A small-molecule ligand and the protein it binds are described below.
Small molecule (SMILES): O=C1/C(=C/c2c[nH]c3ccccc23)Oc2c1ccc(O)c2CN1CCCCCC1

Sequence of chain 1.A:
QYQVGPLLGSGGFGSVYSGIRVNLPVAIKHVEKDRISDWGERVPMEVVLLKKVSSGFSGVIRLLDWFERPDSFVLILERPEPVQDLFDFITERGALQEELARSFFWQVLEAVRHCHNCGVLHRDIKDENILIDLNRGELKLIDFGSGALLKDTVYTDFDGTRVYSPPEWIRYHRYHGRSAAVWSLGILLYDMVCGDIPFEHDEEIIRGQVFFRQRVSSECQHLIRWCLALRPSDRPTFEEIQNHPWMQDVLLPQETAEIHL

Binding-site contacts:
Ligand atom C1 contacts residue ASP101 of chain 1.A at 3.3 Å.
Ligand atom C27 contacts residue LEU147 of chain 1.A at 3.7 Å (hydrophobic).
Ligand atom C19 contacts residue ALA38 of chain 1.A at 4.0 Å (hydrophobic).
Ligand atom C19 contacts residue LEU93 of chain 1.A at 4.0 Å (hydrophobic).
Ligand atom C25 contacts residue LEU17 of chain 1.A at 3.8 Å (hydrophobic).
Ligand atom C12 contacts residue LYS40 of chain 1.A at 3.7 Å.
Ligand atom N22 contacts residue GLU94 of chain 1.A at 2.8 Å (salt-bridge).
Ligand atom C21 contacts residue GLU94 of chain 1.A at 4.0 Å.
Ligand atom C6 contacts residue GLU144 of chain 1.A at 3.7 Å.
Ligand atom O28 contacts residue LYS40 of chain 1.A at 2.5 Å (salt-bridge).
Ligand atom C5 contacts residue ILE158 of chain 1.A at 3.8 Å (hydrophobic).
Ligand atom C21 contacts residue ALA38 of chain 1.A at 3.6 Å (hydrophobic).
Ligand atom C18 contacts residue LEU93 of chain 1.A at 3.5 Å (hydrophobic).
Ligand atom C23 contacts residue LEU93 of chain 1.A at 3.7 Å (hydrophobic).
Ligand atom O29 contacts residue PHE22 of chain 1.A at 3.5 Å.
Ligand atom C14 contacts residue PHE22 of chain 1.A at 3.5 Å (hydrophobic).
Ligand atom C5 contacts residue GLU144 of chain 1.A at 3.7 Å.
Ligand atom C18 contacts residue ILE158 of chain 1.A at 4.0 Å (hydrophobic).
Ligand atom N22 contacts residue LEU147 of chain 1.A at 4.0 Å.
Ligand atom N22 contacts residue ILE77 of chain 1.A at 4.0 Å.
Ligand atom C9 contacts residue VAL25 of chain 1.A at 3.9 Å (hydrophobic).
Ligand atom O15 contacts residue VAL25 of chain 1.A at 3.9 Å.
Ligand atom C26 contacts residue LEU17 of chain 1.A at 3.7 Å (hydrophobic).
Ligand atom C17 contacts residue LYS40 of chain 1.A at 3.5 Å.
Ligand atom C13 contacts residue PHE22 of chain 1.A at 2.8 Å (hydrophobic).
Ligand atom C23 contacts residue ILE77 of chain 1.A at 3.6 Å (hydrophobic).
Ligand atom C21 contacts residue LEU147 of chain 1.A at 3.6 Å (hydrophobic).
Ligand atom C7 contacts residue GLU144 of chain 1.A at 3.8 Å.
Ligand atom C11 contacts residue LYS40 of chain 1.A at 3.9 Å.
Ligand atom C12 contacts residue PHE22 of chain 1.A at 3.6 Å (hydrophobic).
Ligand atom C10 contacts residue VAL25 of chain 1.A at 3.7 Å (hydrophobic).
Ligand atom C17 contacts residue ASP159 of chain 1.A at 4.0 Å.
Ligand atom C2 contacts residue ASP101 of chain 1.A at 4.0 Å.
Ligand atom C23 contacts residue GLU94 of chain 1.A at 3.4 Å.
Ligand atom C23 contacts residue ALA38 of chain 1.A at 3.8 Å (hydrophobic).
Ligand atom O15 contacts residue ILE158 of chain 1.A at 3.9 Å.
Ligand atom O28 contacts residue ASP159 of chain 1.A at 3.5 Å.
Ligand atom N22 contacts residue ALA38 of chain 1.A at 3.5 Å.
Ligand atom C20 contacts residue ALA38 of chain 1.A at 3.9 Å (hydrophobic).
Ligand atom C12 contacts residue ASP159 of chain 1.A at 3.9 Å.